Binding-site contacts:
Ligand atom C17 contacts residue TRP84 of chain 1.A at 3.6 Å (hydrophobic).
Ligand atom C9 contacts residue TYR121 of chain 1.A at 3.3 Å (hydrophobic).
Ligand atom C21 contacts residue GLU199 of chain 1.A at 3.1 Å.
Ligand atom C21 contacts residue TRP84 of chain 1.A at 4.0 Å (hydrophobic).
Ligand atom C20 contacts residue GLY118 of chain 1.A at 3.9 Å.
Ligand atom C10 contacts residue TYR334 of chain 1.A at 3.8 Å (hydrophobic).
Ligand atom C8 contacts residue TYR121 of chain 1.A at 3.4 Å (hydrophobic).
Ligand atom C6 contacts residue TRP279 of chain 1.A at 3.7 Å (hydrophobic).
Ligand atom C1 contacts residue TRP279 of chain 1.A at 3.4 Å (hydrophobic).
Ligand atom C16 contacts residue ASP72 of chain 1.A at 4.0 Å.
Ligand atom C26 contacts residue LEU282 of chain 1.A at 3.7 Å (hydrophobic).
Ligand atom C26 contacts residue SER286 of chain 1.A at 3.9 Å.
Ligand atom C28 contacts residue TRP279 of chain 1.A at 3.4 Å (hydrophobic).
Ligand atom C4 contacts residue TYR121 of chain 1.A at 4.0 Å (hydrophobic).
Ligand atom C2 contacts residue TRP279 of chain 1.A at 3.8 Å (hydrophobic).
Ligand atom C12 contacts residue PHE331 of chain 1.A at 3.5 Å (hydrophobic).
Ligand atom C22 contacts residue GLU199 of chain 1.A at 3.4 Å.
Ligand atom C26 contacts residue ARG289 of chain 1.A at 3.9 Å.
Ligand atom C23 contacts residue HIS440 of chain 1.A at 3.7 Å.
Ligand atom C26 contacts residue TRP279 of chain 1.A at 3.8 Å (hydrophobic).
Ligand atom C19 contacts residue TRP84 of chain 1.A at 3.6 Å (hydrophobic).
Ligand atom O27 contacts residue TRP279 of chain 1.A at 3.7 Å.
Ligand atom O27 contacts residue TYR70 of chain 1.A at 4.0 Å.
Ligand atom O24 contacts residue PHE288 of chain 1.A at 4.0 Å.
Ligand atom C17 contacts residue PHE330 of chain 1.A at 3.8 Å (hydrophobic).
Ligand atom N14 contacts residue PHE330 of chain 1.A at 4.1 Å.
Ligand atom C13 contacts residue PHE330 of chain 1.A at 3.5 Å (hydrophobic).
Ligand atom C9 contacts residue TYR334 of chain 1.A at 4.0 Å (hydrophobic).
Ligand atom O25 contacts residue TRP279 of chain 1.A at 3.3 Å.
Ligand atom C11 contacts residue PHE330 of chain 1.A at 3.9 Å (hydrophobic).
Ligand atom C15 contacts residue PHE330 of chain 1.A at 3.8 Å (hydrophobic).
Ligand atom C3 contacts residue TRP279 of chain 1.A at 4.1 Å (hydrophobic).
Ligand atom C23 contacts residue TRP84 of chain 1.A at 4.0 Å (hydrophobic).
Ligand atom C12 contacts residue PHE330 of chain 1.A at 4.0 Å (hydrophobic).
Ligand atom C22 contacts residue HIS440 of chain 1.A at 3.8 Å.
Ligand atom O24 contacts residue PHE331 of chain 1.A at 3.1 Å.
Ligand atom C7 contacts residue PHE290 of chain 1.A at 4.0 Å (hydrophobic).
Ligand atom C20 contacts residue TRP84 of chain 1.A at 3.7 Å (hydrophobic).
Ligand atom O24 contacts residue PHE290 of chain 1.A at 3.5 Å.
Ligand atom C18 contacts residue TRP84 of chain 1.A at 3.6 Å (hydrophobic).

Sequence of chain 1.A:
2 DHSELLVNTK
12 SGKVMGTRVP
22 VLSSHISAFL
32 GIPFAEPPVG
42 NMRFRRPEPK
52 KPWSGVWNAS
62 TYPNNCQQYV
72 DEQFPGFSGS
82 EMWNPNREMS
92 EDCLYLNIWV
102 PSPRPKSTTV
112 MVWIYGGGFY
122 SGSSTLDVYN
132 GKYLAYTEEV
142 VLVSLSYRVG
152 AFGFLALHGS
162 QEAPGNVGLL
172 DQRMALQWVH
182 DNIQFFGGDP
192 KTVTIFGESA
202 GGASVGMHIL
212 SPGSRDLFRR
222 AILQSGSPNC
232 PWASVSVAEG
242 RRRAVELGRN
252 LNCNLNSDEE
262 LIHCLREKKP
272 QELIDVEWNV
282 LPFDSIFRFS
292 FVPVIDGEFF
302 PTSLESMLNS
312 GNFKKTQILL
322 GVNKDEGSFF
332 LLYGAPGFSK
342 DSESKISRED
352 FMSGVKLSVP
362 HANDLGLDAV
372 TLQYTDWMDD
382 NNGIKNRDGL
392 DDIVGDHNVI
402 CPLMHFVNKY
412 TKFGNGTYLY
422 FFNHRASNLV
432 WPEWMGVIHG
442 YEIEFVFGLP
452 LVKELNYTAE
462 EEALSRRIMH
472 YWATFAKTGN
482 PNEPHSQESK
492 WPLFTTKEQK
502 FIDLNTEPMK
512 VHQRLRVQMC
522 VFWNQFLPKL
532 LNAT

A small-molecule ligand and the protein it binds are described below.
Small molecule (SMILES): COc1cc2c(cc1OC)C(=O)[C@H](CC1CCN(Cc3ccccc3)CC1)C2